Binding-site contacts:
Ligand atom C5 contacts residue ASN156 of chain 8.F at 3.7 Å.
Ligand atom C2 contacts residue ASN156 of chain 8.F at 2.3 Å.
Ligand atom C5 contacts residue GLU127 of chain 8.F at 3.6 Å.
Ligand atom O5 contacts residue GLY126 of chain 8.F at 3.7 Å.
Ligand atom C8 contacts residue ASN156 of chain 8.F at 4.2 Å.
Ligand atom O3 contacts residue GLU127 of chain 8.F at 4.2 Å.
Ligand atom N2 contacts residue ASN156 of chain 8.F at 2.5 Å (h-bond).
Ligand atom C1 contacts residue ASN156 of chain 8.F at 1.4 Å.
Ligand atom C7 contacts residue ASN156 of chain 8.F at 3.3 Å.
Ligand atom C8 contacts residue PRO179 of chain 8.F at 4.4 Å (hydrophobic).
Ligand atom C1 contacts residue GLY126 of chain 8.F at 3.4 Å.
Ligand atom O7 contacts residue ASN156 of chain 8.F at 3.2 Å (h-bond).
Ligand atom C3 contacts residue ASN156 of chain 8.F at 3.6 Å.
Ligand atom C4 contacts residue ASN156 of chain 8.F at 4.2 Å.
Ligand atom C5 contacts residue GLY126 of chain 8.F at 4.0 Å.
Ligand atom O5 contacts residue ASN156 of chain 8.F at 2.5 Å (h-bond).
Ligand atom C4 contacts residue GLU127 of chain 8.F at 3.6 Å.
Ligand atom O4 contacts residue GLU127 of chain 8.F at 3.1 Å (salt-bridge).
Ligand atom C6 contacts residue LYS128 of chain 8.F at 4.3 Å.
Ligand atom C6 contacts residue GLU127 of chain 8.F at 3.8 Å.
Ligand atom C3 contacts residue GLU127 of chain 8.F at 3.6 Å.

Sequence of chain 8.F:
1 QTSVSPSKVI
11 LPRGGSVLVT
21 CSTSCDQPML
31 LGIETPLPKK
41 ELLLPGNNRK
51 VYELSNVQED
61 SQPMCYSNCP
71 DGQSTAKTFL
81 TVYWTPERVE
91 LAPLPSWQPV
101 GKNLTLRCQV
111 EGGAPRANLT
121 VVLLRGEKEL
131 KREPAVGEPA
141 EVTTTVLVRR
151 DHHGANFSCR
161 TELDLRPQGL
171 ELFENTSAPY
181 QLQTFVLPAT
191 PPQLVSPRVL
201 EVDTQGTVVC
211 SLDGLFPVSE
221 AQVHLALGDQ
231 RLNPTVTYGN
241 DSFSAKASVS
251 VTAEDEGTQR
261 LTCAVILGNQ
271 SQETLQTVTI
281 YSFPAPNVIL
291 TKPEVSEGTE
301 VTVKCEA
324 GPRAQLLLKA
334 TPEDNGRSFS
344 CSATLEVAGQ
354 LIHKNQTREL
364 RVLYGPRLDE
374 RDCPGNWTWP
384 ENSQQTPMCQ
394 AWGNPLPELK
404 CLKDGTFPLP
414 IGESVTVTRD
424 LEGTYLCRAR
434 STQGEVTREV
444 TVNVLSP

A small-molecule ligand and the protein it binds are described below.
Small molecule (SMILES): CC(=O)N[C@@H]1[C@@H](O)[C@H](O)[C@@H](CO)O[C@H]1O